Sequence of chain 1.A:
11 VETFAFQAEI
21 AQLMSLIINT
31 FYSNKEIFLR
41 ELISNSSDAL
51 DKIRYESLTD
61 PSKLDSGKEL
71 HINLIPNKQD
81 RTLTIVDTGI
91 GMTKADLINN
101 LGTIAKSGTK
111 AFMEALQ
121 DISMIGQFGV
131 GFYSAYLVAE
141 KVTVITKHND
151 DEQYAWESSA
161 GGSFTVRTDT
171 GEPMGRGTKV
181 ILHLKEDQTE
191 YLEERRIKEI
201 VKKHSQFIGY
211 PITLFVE

The protein below binds the small molecule below.
Small molecule (SMILES): COc1cccc(C(=O)NC2C[C@H]3CC[C@@H](C2)N3c2ccc(C(=O)NCc3ccccc3)cn2)c1C

Binding-site contacts:
Ligand atom N3 contacts residue PHE164 of chain 1.A at 3.4 Å.
Ligand atom C15 contacts residue THR178 of chain 1.A at 3.5 Å.
Ligand atom C19 contacts residue ASP87 of chain 1.A at 3.1 Å.
Ligand atom C3 contacts residue ASN100 of chain 1.A at 3.4 Å.
Ligand atom C23 contacts residue ASN100 of chain 1.A at 3.4 Å.
Ligand atom O3 contacts residue GLN17 of chain 1.A at 2.9 Å (h-bond).
Ligand atom C25 contacts residue ILE98 of chain 1.A at 3.4 Å (hydrophobic).
Ligand atom C26 contacts residue LEU97 of chain 1.A at 3.1 Å (hydrophobic).
Ligand atom C16 contacts residue THR178 of chain 1.A at 3.7 Å.
Ligand atom C19 contacts residue ASN45 of chain 1.A at 3.5 Å.
Ligand atom C4 contacts residue ASN100 of chain 1.A at 3.3 Å.
Ligand atom C6 contacts residue PHE132 of chain 1.A at 3.6 Å (hydrophobic).
Ligand atom C5 contacts residue TYR133 of chain 1.A at 3.3 Å (hydrophobic).
Ligand atom C7 contacts residue PHE132 of chain 1.A at 3.4 Å (hydrophobic).
Ligand atom N3 contacts residue ILE98 of chain 1.A at 2.9 Å (h-bond).
Ligand atom C29 contacts residue ASN99 of chain 1.A at 3.6 Å.
Ligand atom O3 contacts residue PHE16 of chain 1.A at 3.6 Å.
Ligand atom C20 contacts residue LEU101 of chain 1.A at 3.6 Å (hydrophobic).
Ligand atom C21 contacts residue TRP156 of chain 1.A at 3.5 Å (hydrophobic).
Ligand atom O1 contacts residue PHE132 of chain 1.A at 3.5 Å.
Ligand atom C26 contacts residue TRP156 of chain 1.A at 3.4 Å (hydrophobic).
Ligand atom C6 contacts residue TYR133 of chain 1.A at 3.6 Å (hydrophobic).
Ligand atom C23 contacts residue PHE16 of chain 1.A at 3.6 Å (hydrophobic).
Ligand atom N1 contacts residue MET92 of chain 1.A at 3.7 Å.
Ligand atom C5 contacts residue ASN100 of chain 1.A at 3.4 Å.
Ligand atom C11 contacts residue ALA15 of chain 1.A at 3.5 Å (hydrophobic).
Ligand atom C11 contacts residue ILE98 of chain 1.A at 3.5 Å (hydrophobic).
Ligand atom C23 contacts residue TYR133 of chain 1.A at 3.1 Å (hydrophobic).
Ligand atom C18 contacts residue GLN17 of chain 1.A at 3.6 Å.
Ligand atom O2 contacts residue ASN45 of chain 1.A at 3.6 Å.
Ligand atom N2 contacts residue ASN100 of chain 1.A at 3.4 Å (h-bond).
Ligand atom C25 contacts residue LEU97 of chain 1.A at 3.4 Å (hydrophobic).
Ligand atom C25 contacts residue ASN100 of chain 1.A at 3.7 Å.
Ligand atom N2 contacts residue TYR133 of chain 1.A at 2.7 Å (h-bond).
Ligand atom C25 contacts residue PHE164 of chain 1.A at 3.5 Å (hydrophobic).
Ligand atom C16 contacts residue VAL180 of chain 1.A at 3.4 Å (hydrophobic).
Ligand atom C2 contacts residue TRP156 of chain 1.A at 3.6 Å (hydrophobic).
Ligand atom N4 contacts residue TRP156 of chain 1.A at 3.5 Å (h-bond).
Ligand atom O1 contacts residue ILE104 of chain 1.A at 3.5 Å.
Ligand atom C27 contacts residue PHE164 of chain 1.A at 3.5 Å (hydrophobic).